Binding-site contacts:
Ligand atom C3' contacts residue ASP222 of chain 1.A at 3.6 Å.
Ligand atom C4 contacts residue ILE268 of chain 1.A at 3.5 Å (hydrophobic).
Ligand atom O3D contacts residue ILE268 of chain 1.A at 3.7 Å.
Ligand atom O5D contacts residue VAL202 of chain 1.A at 3.2 Å.
Ligand atom C2 contacts residue ILE268 of chain 1.A at 3.6 Å (hydrophobic).
Ligand atom O2B contacts residue VAL202 of chain 1.A at 3.0 Å (h-bond).
Ligand atom C5D contacts residue CYS267 of chain 1.A at 3.3 Å (hydrophobic).
Ligand atom N3 contacts residue ILE223 of chain 1.A at 3.6 Å (h-bond).
Ligand atom C2 contacts residue ASP222 of chain 1.A at 3.6 Å.
Ligand atom O4' contacts residue ILE268 of chain 1.A at 3.5 Å.
Ligand atom C6 contacts residue ILE223 of chain 1.A at 3.7 Å (hydrophobic).
Ligand atom O1B contacts residue ARG368 of chain 1.A at 3.0 Å (salt-bridge).
Ligand atom C2' contacts residue ASP222 of chain 1.A at 3.6 Å.
Ligand atom O2D contacts residue THR46 of chain 1.A at 3.3 Å (h-bond).
Ligand atom C5 contacts residue ILE268 of chain 1.A at 3.7 Å (hydrophobic).
Ligand atom O3D contacts residue VAL293 of chain 1.A at 3.0 Å (h-bond).
Ligand atom O3' contacts residue ASP222 of chain 1.A at 2.6 Å (salt-bridge).
Ligand atom C4D contacts residue CYS267 of chain 1.A at 3.7 Å (hydrophobic).
Ligand atom O2B contacts residue GLY200 of chain 1.A at 3.4 Å.
Ligand atom O1D contacts residue VAL291 of chain 1.A at 3.6 Å (h-bond).
Ligand atom N7 contacts residue ILE223 of chain 1.A at 3.6 Å.
Ligand atom N6 contacts residue VAL273 of chain 1.A at 3.7 Å.
Ligand atom O5' contacts residue GLY200 of chain 1.A at 3.5 Å.
Ligand atom C1' contacts residue ASP222 of chain 1.A at 3.3 Å.
Ligand atom C2 contacts residue ILE223 of chain 1.A at 3.7 Å (hydrophobic).
Ligand atom C5 contacts residue ILE223 of chain 1.A at 3.7 Å (hydrophobic).
Ligand atom N3 contacts residue ILE268 of chain 1.A at 3.4 Å.
Ligand atom O3D contacts residue GLY292 of chain 1.A at 3.7 Å.
Ligand atom C1D contacts residue GLY292 of chain 1.A at 3.6 Å.
Ligand atom O2' contacts residue ASP222 of chain 1.A at 2.7 Å (salt-bridge).
Ligand atom O4D contacts residue GLY292 of chain 1.A at 3.4 Å.
Ligand atom O4' contacts residue GLY198 of chain 1.A at 3.5 Å.
Ligand atom N3 contacts residue ASP222 of chain 1.A at 3.4 Å.
Ligand atom PB contacts residue VAL202 of chain 1.A at 3.7 Å.
Ligand atom C8 contacts residue ILE268 of chain 1.A at 3.6 Å (hydrophobic).
Ligand atom O2B contacts residue GLY201 of chain 1.A at 3.2 Å (h-bond).
Ligand atom N1 contacts residue ILE223 of chain 1.A at 3.6 Å.
Ligand atom C4' contacts residue ASP222 of chain 1.A at 3.8 Å.
Ligand atom N7 contacts residue ILE268 of chain 1.A at 3.7 Å.
Ligand atom O1D contacts residue VAL202 of chain 1.A at 3.7 Å.

A small-molecule ligand and the protein it binds are described below.
Small molecule (SMILES): Nc1ncnc2c1ncn2[C@@H]1O[C@H](CO[P](=O)(O)O[P](=O)(O)OC[C@H]2O[C@@H](O)[C@H](O)[C@@H]2O)[C@@H](O)[C@H]1O

Sequence of chain 1.A:
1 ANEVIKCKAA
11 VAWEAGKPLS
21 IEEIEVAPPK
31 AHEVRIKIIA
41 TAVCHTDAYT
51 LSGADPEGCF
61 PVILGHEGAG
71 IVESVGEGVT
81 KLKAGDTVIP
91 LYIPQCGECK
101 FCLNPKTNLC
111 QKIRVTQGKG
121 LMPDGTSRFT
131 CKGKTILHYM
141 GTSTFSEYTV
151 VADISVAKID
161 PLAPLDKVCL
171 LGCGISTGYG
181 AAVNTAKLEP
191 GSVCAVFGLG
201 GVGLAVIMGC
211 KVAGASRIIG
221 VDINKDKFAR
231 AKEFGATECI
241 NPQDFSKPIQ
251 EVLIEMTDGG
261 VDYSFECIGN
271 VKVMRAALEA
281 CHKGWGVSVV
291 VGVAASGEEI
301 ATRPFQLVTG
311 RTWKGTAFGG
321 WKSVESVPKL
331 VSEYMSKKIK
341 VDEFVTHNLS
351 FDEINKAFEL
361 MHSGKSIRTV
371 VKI